Binding-site contacts:
Ligand atom O11 contacts residue THR69 of chain 1.A at 3.0 Å.
Ligand atom S09 contacts residue GLY71 of chain 1.A at 3.8 Å.
Ligand atom C14 contacts residue GLU73 of chain 1.A at 3.8 Å.
Ligand atom C13 contacts residue GLU73 of chain 1.A at 3.5 Å.
Ligand atom S09 contacts residue ALA48 of chain 1.A at 3.6 Å.
Ligand atom C16 contacts residue ARG79 of chain 1.A at 3.4 Å.
Ligand atom O10 contacts residue GLY71 of chain 1.A at 3.7 Å.
Ligand atom C21 contacts residue TYR82 of chain 1.A at 3.4 Å (hydrophobic).
Ligand atom S09 contacts residue GLN72 of chain 1.A at 3.7 Å.
Ligand atom O03 contacts residue TYR82 of chain 1.A at 2.2 Å (h-bond).
Ligand atom CL1 contacts residue TYR82 of chain 1.A at 3.3 Å.
Ligand atom O10 contacts residue GLN72 of chain 1.A at 3.0 Å (h-bond).
Ligand atom S09 contacts residue GLU73 of chain 1.A at 3.9 Å.
Ligand atom O10 contacts residue ALA70 of chain 1.A at 3.8 Å.
Ligand atom C07 contacts residue ALA48 of chain 1.A at 3.6 Å (hydrophobic).
Ligand atom O11 contacts residue GLY71 of chain 1.A at 3.9 Å.
Ligand atom C16 contacts residue PHE83 of chain 1.A at 3.4 Å (hydrophobic).
Ligand atom O11 contacts residue ALA70 of chain 1.A at 2.8 Å (h-bond).
Ligand atom C20 contacts residue GLU73 of chain 1.A at 3.8 Å.
Ligand atom O01 contacts residue TYR82 of chain 1.A at 2.3 Å (h-bond).
Ligand atom C17 contacts residue THR69 of chain 1.A at 3.6 Å.
Ligand atom CL1 contacts residue LEU67 of chain 1.A at 3.6 Å.
Ligand atom CL1 contacts residue THR69 of chain 1.A at 3.4 Å.
Ligand atom O10 contacts residue GLU73 of chain 1.A at 3.7 Å.
Ligand atom N12 contacts residue GLY71 of chain 1.A at 3.5 Å (h-bond).
Ligand atom N19 contacts residue THR69 of chain 1.A at 3.7 Å.
Ligand atom C05 contacts residue TYR82 of chain 1.A at 2.5 Å (hydrophobic).
Ligand atom C08 contacts residue ALA48 of chain 1.A at 3.7 Å (hydrophobic).
Ligand atom N12 contacts residue GLN72 of chain 1.A at 3.2 Å (h-bond).
Ligand atom CL1 contacts residue PHE83 of chain 1.A at 3.9 Å.
Ligand atom C07 contacts residue TYR82 of chain 1.A at 4.0 Å (hydrophobic).
Ligand atom C15 contacts residue ARG79 of chain 1.A at 3.4 Å.
Ligand atom C14 contacts residue GLY71 of chain 1.A at 4.0 Å.
Ligand atom S09 contacts residue ALA70 of chain 1.A at 3.6 Å (h-bond).
Ligand atom S1 contacts residue TYR82 of chain 1.A at 1.5 Å (h-bond).
Ligand atom O11 contacts residue ALA48 of chain 1.A at 3.1 Å.
Ligand atom C21 contacts residue GLU73 of chain 1.A at 3.8 Å.
Ligand atom C06 contacts residue TYR82 of chain 1.A at 3.3 Å (hydrophobic).
Ligand atom O10 contacts residue ALA48 of chain 1.A at 3.5 Å.
Ligand atom N12 contacts residue GLU73 of chain 1.A at 3.0 Å (salt-bridge).

Sequence of chain 1.A:
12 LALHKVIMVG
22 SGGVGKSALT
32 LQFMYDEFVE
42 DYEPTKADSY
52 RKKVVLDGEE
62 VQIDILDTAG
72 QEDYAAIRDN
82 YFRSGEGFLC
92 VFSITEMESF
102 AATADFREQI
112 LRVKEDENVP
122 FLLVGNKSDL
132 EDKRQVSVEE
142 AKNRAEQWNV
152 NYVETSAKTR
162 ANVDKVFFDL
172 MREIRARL

A small-molecule ligand and the protein it binds are described below.
Small molecule (SMILES): O=S(=O)(O)c1ccc(S(=O)(=O)Nc2cccc(Cl)n2)cc1